This protein binds this small molecule.
Small molecule (SMILES): O=C(O)C[C@H](NC(=O)CP(=O)(O)O)C(=O)O

Binding-site contacts:
Ligand atom O1P contacts residue SER80 of chain 1.C at 3.1 Å (h-bond).
Ligand atom O1 contacts residue THR55 of chain 2.C at 3.2 Å (h-bond).
Ligand atom N2 contacts residue LEU267 of chain 2.C at 2.6 Å (h-bond).
Ligand atom O4 contacts residue ARG229 of chain 2.C at 3.1 Å (salt-bridge).
Ligand atom C5 contacts residue GLN231 of chain 2.C at 3.7 Å.
Ligand atom O3P contacts residue ARG105 of chain 2.C at 3.6 Å (salt-bridge).
Ligand atom O3P contacts residue ARG54 of chain 2.C at 3.4 Å (salt-bridge).
Ligand atom O5 contacts residue LEU267 of chain 2.C at 3.7 Å.
Ligand atom O2 contacts residue HIS134 of chain 2.C at 3.4 Å (h-bond).
Ligand atom P contacts residue THR53 of chain 2.C at 3.7 Å.
Ligand atom O3P contacts residue SER52 of chain 2.C at 2.8 Å (h-bond).
Ligand atom C2 contacts residue THR168 of chain 2.C at 3.6 Å.
Ligand atom O2P contacts residue ARG54 of chain 2.C at 2.8 Å (salt-bridge).
Ligand atom O5 contacts residue ARG229 of chain 2.C at 2.8 Å (salt-bridge).
Ligand atom O1 contacts residue ARG105 of chain 2.C at 2.9 Å (salt-bridge).
Ligand atom O1P contacts residue ARG105 of chain 2.C at 2.8 Å (salt-bridge).
Ligand atom C4 contacts residue ARG167 of chain 2.C at 3.6 Å.
Ligand atom O3 contacts residue LYS84 of chain 1.C at 2.8 Å (salt-bridge).
Ligand atom O3P contacts residue THR55 of chain 2.C at 2.5 Å (h-bond).
Ligand atom P contacts residue ARG54 of chain 2.C at 3.7 Å.
Ligand atom C1 contacts residue LEU267 of chain 2.C at 3.3 Å (hydrophobic).
Ligand atom C3 contacts residue THR168 of chain 2.C at 3.6 Å.
Ligand atom C3 contacts residue LEU267 of chain 2.C at 3.6 Å (hydrophobic).
Ligand atom O1P contacts residue SER52 of chain 2.C at 3.6 Å.
Ligand atom O3P contacts residue THR53 of chain 2.C at 3.7 Å.
Ligand atom C1P contacts residue LEU267 of chain 2.C at 3.1 Å (hydrophobic).
Ligand atom O2 contacts residue ARG167 of chain 2.C at 2.7 Å (salt-bridge).
Ligand atom C2 contacts residue LEU267 of chain 2.C at 3.7 Å (hydrophobic).
Ligand atom O2 contacts residue THR168 of chain 2.C at 3.7 Å.
Ligand atom O2P contacts residue SER80 of chain 1.C at 3.4 Å (h-bond).
Ligand atom O3 contacts residue ARG167 of chain 2.C at 3.1 Å (salt-bridge).
Ligand atom O1 contacts residue HIS134 of chain 2.C at 3.0 Å.
Ligand atom O2P contacts residue THR53 of chain 2.C at 3.1 Å (h-bond).
Ligand atom O3 contacts residue ARG105 of chain 2.C at 3.6 Å (salt-bridge).
Ligand atom C1P contacts residue ARG54 of chain 2.C at 3.2 Å.
Ligand atom O4 contacts residue LYS84 of chain 1.C at 2.6 Å (salt-bridge).
Ligand atom C5 contacts residue ARG229 of chain 2.C at 3.6 Å.
Ligand atom C5 contacts residue LEU267 of chain 2.C at 3.5 Å (hydrophobic).
Ligand atom O5 contacts residue GLN231 of chain 2.C at 3.3 Å (h-bond).
Ligand atom O1P contacts residue LYS84 of chain 1.C at 3.3 Å (salt-bridge).

Sequence of chain 1.C:
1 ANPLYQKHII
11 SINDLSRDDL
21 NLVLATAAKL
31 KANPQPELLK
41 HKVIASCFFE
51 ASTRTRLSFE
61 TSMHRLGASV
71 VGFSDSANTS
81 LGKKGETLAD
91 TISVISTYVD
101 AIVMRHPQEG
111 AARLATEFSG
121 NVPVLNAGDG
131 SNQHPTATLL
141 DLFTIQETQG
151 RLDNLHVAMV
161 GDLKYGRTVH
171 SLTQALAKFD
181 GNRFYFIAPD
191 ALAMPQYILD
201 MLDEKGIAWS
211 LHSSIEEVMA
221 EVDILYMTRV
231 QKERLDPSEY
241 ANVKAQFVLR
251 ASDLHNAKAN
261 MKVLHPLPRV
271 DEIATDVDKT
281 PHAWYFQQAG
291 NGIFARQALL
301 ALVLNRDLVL

Sequence of chain 2.C:
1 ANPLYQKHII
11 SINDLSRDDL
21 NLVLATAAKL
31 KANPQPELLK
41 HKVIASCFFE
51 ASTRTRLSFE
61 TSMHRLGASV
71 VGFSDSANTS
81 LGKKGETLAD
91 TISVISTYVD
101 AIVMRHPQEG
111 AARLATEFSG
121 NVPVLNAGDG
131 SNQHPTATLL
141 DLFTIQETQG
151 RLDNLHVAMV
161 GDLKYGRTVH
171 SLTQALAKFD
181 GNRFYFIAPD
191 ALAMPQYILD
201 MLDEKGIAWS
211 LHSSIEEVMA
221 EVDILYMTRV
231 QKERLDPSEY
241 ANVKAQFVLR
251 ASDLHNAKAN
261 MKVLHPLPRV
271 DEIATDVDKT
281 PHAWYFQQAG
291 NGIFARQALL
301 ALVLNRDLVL